Sequence of chain 1.E:
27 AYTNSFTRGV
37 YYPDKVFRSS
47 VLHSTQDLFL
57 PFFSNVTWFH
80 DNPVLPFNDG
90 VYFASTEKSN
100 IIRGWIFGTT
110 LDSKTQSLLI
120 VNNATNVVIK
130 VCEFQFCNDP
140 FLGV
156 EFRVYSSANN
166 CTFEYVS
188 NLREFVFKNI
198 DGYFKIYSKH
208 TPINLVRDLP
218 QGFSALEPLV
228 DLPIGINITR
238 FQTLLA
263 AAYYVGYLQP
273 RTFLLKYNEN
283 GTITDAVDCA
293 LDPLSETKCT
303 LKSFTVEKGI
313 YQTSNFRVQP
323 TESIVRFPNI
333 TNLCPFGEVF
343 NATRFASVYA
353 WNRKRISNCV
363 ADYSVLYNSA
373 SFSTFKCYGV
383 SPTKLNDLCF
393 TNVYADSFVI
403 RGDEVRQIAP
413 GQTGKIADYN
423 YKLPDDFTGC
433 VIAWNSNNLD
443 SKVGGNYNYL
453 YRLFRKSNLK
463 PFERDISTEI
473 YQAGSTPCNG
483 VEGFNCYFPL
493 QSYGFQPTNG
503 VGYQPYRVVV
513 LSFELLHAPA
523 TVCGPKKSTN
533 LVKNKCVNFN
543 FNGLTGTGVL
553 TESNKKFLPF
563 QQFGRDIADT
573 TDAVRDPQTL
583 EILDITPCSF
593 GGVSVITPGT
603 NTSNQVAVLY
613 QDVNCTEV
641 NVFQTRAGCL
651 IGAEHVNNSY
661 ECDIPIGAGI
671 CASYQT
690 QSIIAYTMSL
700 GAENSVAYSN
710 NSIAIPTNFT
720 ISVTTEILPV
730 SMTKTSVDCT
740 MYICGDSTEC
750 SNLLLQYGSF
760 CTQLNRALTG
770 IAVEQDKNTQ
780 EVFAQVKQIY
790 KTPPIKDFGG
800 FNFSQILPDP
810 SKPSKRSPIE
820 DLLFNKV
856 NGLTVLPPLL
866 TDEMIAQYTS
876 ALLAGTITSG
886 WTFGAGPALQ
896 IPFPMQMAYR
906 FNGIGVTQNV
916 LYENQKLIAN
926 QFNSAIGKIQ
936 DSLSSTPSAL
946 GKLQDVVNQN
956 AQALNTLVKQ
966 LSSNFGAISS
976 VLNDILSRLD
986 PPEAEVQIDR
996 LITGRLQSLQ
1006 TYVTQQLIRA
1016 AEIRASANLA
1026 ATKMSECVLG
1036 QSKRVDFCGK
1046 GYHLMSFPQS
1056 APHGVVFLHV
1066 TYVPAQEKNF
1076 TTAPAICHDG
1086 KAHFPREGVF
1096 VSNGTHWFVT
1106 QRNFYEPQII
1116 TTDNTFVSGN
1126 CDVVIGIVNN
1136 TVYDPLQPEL

The small molecule below binds the protein below.
Small molecule (SMILES): CC(=O)N[C@@H]1[C@@H](O)[C@H](O)[C@@H](CO)O[C@H]1O

Binding-site contacts:
Ligand atom C4 contacts residue ASN331 of chain 1.E at 4.1 Å.
Ligand atom C5 contacts residue ASN331 of chain 1.E at 3.6 Å.
Ligand atom N2 contacts residue ASN331 of chain 1.E at 2.9 Å (h-bond).
Ligand atom N2 contacts residue GLN580 of chain 1.E at 3.4 Å (h-bond).
Ligand atom O7 contacts residue ASN331 of chain 1.E at 2.9 Å (h-bond).
Ligand atom C8 contacts residue PRO579 of chain 1.E at 4.1 Å (hydrophobic).
Ligand atom O5 contacts residue ASN331 of chain 1.E at 2.3 Å (h-bond).
Ligand atom C7 contacts residue GLN580 of chain 1.E at 3.8 Å.
Ligand atom C3 contacts residue ASN331 of chain 1.E at 3.7 Å.
Ligand atom C8 contacts residue LEU582 of chain 1.E at 4.2 Å (hydrophobic).
Ligand atom C1 contacts residue ASN331 of chain 1.E at 1.4 Å.
Ligand atom C7 contacts residue ASN331 of chain 1.E at 3.1 Å.
Ligand atom C2 contacts residue ASN331 of chain 1.E at 2.4 Å.
Ligand atom C8 contacts residue GLN580 of chain 1.E at 3.1 Å.
Ligand atom C8 contacts residue ASN331 of chain 1.E at 4.4 Å.